This small molecule binds to this protein.
Small molecule (SMILES): CC(=O)N[C@@H]1[C@@H](O)[C@H](O)[C@@H](CO)O[C@H]1O

Binding-site contacts:
Ligand atom O5 contacts residue ARG219 of chain 1.F at 3.8 Å.
Ligand atom C8 contacts residue ASN97 of chain 1.F at 3.3 Å.
Ligand atom N2 contacts residue ASN97 of chain 1.F at 2.8 Å (h-bond).
Ligand atom O7 contacts residue GLN96 of chain 1.F at 3.1 Å.
Ligand atom C2 contacts residue ASN97 of chain 1.F at 2.5 Å.
Ligand atom O5 contacts residue ASN97 of chain 1.F at 2.4 Å (h-bond).
Ligand atom C5 contacts residue ASN97 of chain 1.F at 3.7 Å.
Ligand atom O7 contacts residue ASN97 of chain 1.F at 4.1 Å.
Ligand atom C2 contacts residue ARG219 of chain 1.F at 4.4 Å.
Ligand atom C6 contacts residue ASN97 of chain 1.F at 4.3 Å.
Ligand atom C4 contacts residue ASN97 of chain 1.F at 4.3 Å.
Ligand atom C7 contacts residue ASN97 of chain 1.F at 3.2 Å.
Ligand atom C1 contacts residue ASN97 of chain 1.F at 1.4 Å.
Ligand atom C1 contacts residue ARG219 of chain 1.F at 3.3 Å.
Ligand atom C3 contacts residue ASN97 of chain 1.F at 3.8 Å.
Ligand atom C7 contacts residue GLN96 of chain 1.F at 3.9 Å.
Ligand atom C5 contacts residue ARG219 of chain 1.F at 4.0 Å.
Ligand atom N2 contacts residue GLN96 of chain 1.F at 3.6 Å.

Sequence of chain 1.F:
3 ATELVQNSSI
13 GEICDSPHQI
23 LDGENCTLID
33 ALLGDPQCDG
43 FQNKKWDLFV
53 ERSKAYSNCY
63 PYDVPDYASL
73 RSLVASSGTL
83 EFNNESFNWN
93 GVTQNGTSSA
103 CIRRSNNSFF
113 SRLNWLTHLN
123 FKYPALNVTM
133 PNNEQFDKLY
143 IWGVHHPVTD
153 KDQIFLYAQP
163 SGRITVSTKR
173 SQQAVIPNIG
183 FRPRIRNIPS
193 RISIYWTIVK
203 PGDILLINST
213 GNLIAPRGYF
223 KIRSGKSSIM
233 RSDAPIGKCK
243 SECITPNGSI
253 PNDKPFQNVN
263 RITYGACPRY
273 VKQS